Sequence of chain 1.A:
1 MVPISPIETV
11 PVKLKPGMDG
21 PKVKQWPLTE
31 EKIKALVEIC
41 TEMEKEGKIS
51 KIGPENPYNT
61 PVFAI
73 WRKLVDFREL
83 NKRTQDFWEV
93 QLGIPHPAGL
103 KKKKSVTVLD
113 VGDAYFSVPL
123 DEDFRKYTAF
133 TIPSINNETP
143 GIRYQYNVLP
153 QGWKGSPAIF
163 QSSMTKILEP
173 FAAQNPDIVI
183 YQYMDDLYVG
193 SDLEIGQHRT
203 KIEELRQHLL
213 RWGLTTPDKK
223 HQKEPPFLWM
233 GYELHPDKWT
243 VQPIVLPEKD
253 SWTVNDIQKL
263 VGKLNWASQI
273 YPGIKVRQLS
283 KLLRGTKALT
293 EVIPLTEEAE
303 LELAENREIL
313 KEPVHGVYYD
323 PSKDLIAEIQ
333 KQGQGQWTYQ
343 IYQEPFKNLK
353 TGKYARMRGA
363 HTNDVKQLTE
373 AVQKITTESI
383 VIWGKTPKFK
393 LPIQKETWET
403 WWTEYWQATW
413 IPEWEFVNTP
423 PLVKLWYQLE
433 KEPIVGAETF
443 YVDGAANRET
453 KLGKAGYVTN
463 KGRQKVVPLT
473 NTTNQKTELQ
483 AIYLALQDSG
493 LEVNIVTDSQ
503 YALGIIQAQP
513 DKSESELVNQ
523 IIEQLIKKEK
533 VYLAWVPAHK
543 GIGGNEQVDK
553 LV

Binding-site contacts:
Ligand atom C4 contacts residue TYR190 of chain 1.A at 3.5 Å (hydrophobic).
Ligand atom C28 contacts residue TYR183 of chain 1.A at 3.3 Å (hydrophobic).
Ligand atom C23 contacts residue TYR190 of chain 1.A at 3.3 Å (hydrophobic).
Ligand atom C24 contacts residue VAL108 of chain 1.A at 3.7 Å (hydrophobic).
Ligand atom O3 contacts residue LYS105 of chain 1.A at 2.8 Å (salt-bridge).
Ligand atom C5 contacts residue TYR190 of chain 1.A at 3.5 Å (hydrophobic).
Ligand atom N1 contacts residue TYR320 of chain 1.A at 3.6 Å.
Ligand atom C21 contacts residue TYR190 of chain 1.A at 3.5 Å (hydrophobic).
Ligand atom C21 contacts residue TRP231 of chain 1.A at 3.2 Å (hydrophobic).
Ligand atom C26 contacts residue TYR183 of chain 1.A at 3.7 Å (hydrophobic).
Ligand atom C12 contacts residue TYR320 of chain 1.A at 3.2 Å (hydrophobic).
Ligand atom O3 contacts residue PRO238 of chain 1.A at 3.7 Å.
Ligand atom C8 contacts residue LYS103 of chain 1.A at 3.7 Å.
Ligand atom C11 contacts residue TYR320 of chain 1.A at 3.6 Å (hydrophobic).
Ligand atom C26 contacts residue TYR190 of chain 1.A at 3.6 Å (hydrophobic).
Ligand atom N2 contacts residue VAL108 of chain 1.A at 3.9 Å.
Ligand atom C10 contacts residue HIS237 of chain 1.A at 3.4 Å.
Ligand atom C7 contacts residue LYS103 of chain 1.A at 3.0 Å.
Ligand atom N2 contacts residue PRO238 of chain 1.A at 3.6 Å.
Ligand atom C24 contacts residue PHE229 of chain 1.A at 3.7 Å (hydrophobic).
Ligand atom C19 contacts residue TYR190 of chain 1.A at 3.4 Å (hydrophobic).
Ligand atom C6 contacts residue VAL181 of chain 1.A at 3.8 Å (hydrophobic).
Ligand atom N4 contacts residue TYR190 of chain 1.A at 3.6 Å.
Ligand atom O4 contacts residue PHE229 of chain 1.A at 3.2 Å.
Ligand atom O4 contacts residue HIS237 of chain 1.A at 3.7 Å.
Ligand atom C20 contacts residue TYR190 of chain 1.A at 3.4 Å (hydrophobic).
Ligand atom O3 contacts residue LYS104 of chain 1.A at 3.5 Å.
Ligand atom C10 contacts residue PRO238 of chain 1.A at 3.8 Å (hydrophobic).
Ligand atom O4 contacts residue PRO238 of chain 1.A at 3.5 Å.
Ligand atom C11 contacts residue HIS237 of chain 1.A at 3.6 Å.
Ligand atom C15 contacts residue LEU236 of chain 1.A at 3.7 Å (hydrophobic).
Ligand atom C28 contacts residue TYR185 of chain 1.A at 3.4 Å (hydrophobic).
Ligand atom C28 contacts residue GLN184 of chain 1.A at 3.4 Å.
Ligand atom C6 contacts residue GLY192 of chain 1.A at 3.6 Å.
Ligand atom C28 contacts residue TYR190 of chain 1.A at 3.8 Å (hydrophobic).
Ligand atom C22 contacts residue TRP231 of chain 1.A at 3.6 Å (hydrophobic).
Ligand atom N2 contacts residue HIS237 of chain 1.A at 3.7 Å.
Ligand atom C8 contacts residue TYR320 of chain 1.A at 3.7 Å (hydrophobic).
Ligand atom C5 contacts residue GLY192 of chain 1.A at 3.5 Å.
Ligand atom O5 contacts residue PRO97 of chain 1.A at 3.4 Å.

A protein and the small-molecule ligand that binds it are described below.
Small molecule (SMILES): C=CC(=O)N(C)c1cc(Oc2ccccc2OCCn2ccc(=O)[nH]c2=O)c(C)c2cc(C#N)ccc12